Sequence of chain 2.B:
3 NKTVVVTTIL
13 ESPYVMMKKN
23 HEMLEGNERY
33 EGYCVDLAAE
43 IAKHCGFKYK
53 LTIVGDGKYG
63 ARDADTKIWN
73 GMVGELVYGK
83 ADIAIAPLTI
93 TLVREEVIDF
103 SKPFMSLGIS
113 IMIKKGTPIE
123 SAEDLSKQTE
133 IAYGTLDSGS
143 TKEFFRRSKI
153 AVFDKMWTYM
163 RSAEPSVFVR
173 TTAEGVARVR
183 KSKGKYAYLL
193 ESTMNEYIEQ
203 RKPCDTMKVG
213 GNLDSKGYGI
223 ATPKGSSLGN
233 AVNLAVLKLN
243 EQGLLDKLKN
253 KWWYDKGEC

A small-molecule ligand and the protein it binds are described below.
Small molecule (SMILES): N[C@@H](Cn1cc(Br)c(=O)[nH]c1=O)C(=O)O

Binding-site contacts:
Ligand atom O2 contacts residue SER142 of chain 2.B at 3.2 Å (h-bond).
Ligand atom O2 contacts residue THR143 of chain 2.B at 3.1 Å (h-bond).
Ligand atom C8 contacts residue THR91 of chain 2.B at 3.5 Å.
Ligand atom C7 contacts residue LEU138 of chain 2.B at 3.9 Å (hydrophobic).
Ligand atom C7 contacts residue TYR61 of chain 2.B at 3.4 Å (hydrophobic).
Ligand atom O4 contacts residue THR143 of chain 2.B at 3.9 Å.
Ligand atom C8 contacts residue GLU193 of chain 2.B at 3.5 Å.
Ligand atom C9 contacts residue SER142 of chain 2.B at 3.6 Å.
Ligand atom C9 contacts residue THR91 of chain 2.B at 3.7 Å.
Ligand atom N8 contacts residue PRO89 of chain 2.B at 2.8 Å (h-bond).
Ligand atom N8 contacts residue GLU193 of chain 2.B at 2.9 Å (salt-bridge).
Ligand atom C4 contacts residue THR143 of chain 2.B at 3.6 Å.
Ligand atom O91 contacts residue TYR61 of chain 2.B at 3.6 Å.
Ligand atom O91 contacts residue THR91 of chain 2.B at 2.9 Å (h-bond).
Ligand atom C2 contacts residue THR143 of chain 2.B at 3.3 Å.
Ligand atom C5 contacts residue GLU193 of chain 2.B at 3.4 Å.
Ligand atom N8 contacts residue TYR220 of chain 2.B at 3.8 Å.
Ligand atom O92 contacts residue SER142 of chain 2.B at 3.0 Å (h-bond).
Ligand atom N1 contacts residue LEU138 of chain 2.B at 3.4 Å.
Ligand atom N8 contacts residue THR91 of chain 2.B at 3.0 Å (h-bond).
Ligand atom O4 contacts residue LEU192 of chain 2.B at 3.1 Å.
Ligand atom O2 contacts residue GLY141 of chain 2.B at 3.5 Å.
Ligand atom O91 contacts residue LEU90 of chain 2.B at 3.6 Å.
Ligand atom C2 contacts residue LEU138 of chain 2.B at 3.5 Å (hydrophobic).
Ligand atom C9 contacts residue TYR61 of chain 2.B at 3.7 Å (hydrophobic).
Ligand atom O92 contacts residue GLY141 of chain 2.B at 3.1 Å.
Ligand atom O91 contacts residue ARG96 of chain 2.B at 2.7 Å (salt-bridge).
Ligand atom O4 contacts residue GLU193 of chain 2.B at 2.9 Å (salt-bridge).
Ligand atom N1 contacts residue GLU193 of chain 2.B at 3.5 Å (salt-bridge).
Ligand atom C6 contacts residue TYR61 of chain 2.B at 3.9 Å (hydrophobic).
Ligand atom BR5 contacts residue THR174 of chain 2.B at 3.7 Å.
Ligand atom O92 contacts residue TYR61 of chain 2.B at 3.5 Å.
Ligand atom C8 contacts residue SER142 of chain 2.B at 3.4 Å.
Ligand atom C9 contacts residue ARG96 of chain 2.B at 3.4 Å.
Ligand atom O92 contacts residue ARG96 of chain 2.B at 2.8 Å (salt-bridge).
Ligand atom N3 contacts residue THR143 of chain 2.B at 2.7 Å (h-bond).
Ligand atom BR5 contacts residue MET196 of chain 2.B at 3.7 Å.
Ligand atom C4 contacts residue GLU193 of chain 2.B at 3.6 Å.
Ligand atom C6 contacts residue LEU138 of chain 2.B at 3.7 Å (hydrophobic).
Ligand atom C6 contacts residue GLU193 of chain 2.B at 3.2 Å.